Sequence of chain 1.A:
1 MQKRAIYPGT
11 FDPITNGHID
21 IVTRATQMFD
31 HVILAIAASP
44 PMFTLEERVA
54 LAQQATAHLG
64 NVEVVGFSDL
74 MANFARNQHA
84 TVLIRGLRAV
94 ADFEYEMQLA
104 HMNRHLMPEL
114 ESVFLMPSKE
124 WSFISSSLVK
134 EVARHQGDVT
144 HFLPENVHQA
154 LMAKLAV

Sequence of chain 3.A:
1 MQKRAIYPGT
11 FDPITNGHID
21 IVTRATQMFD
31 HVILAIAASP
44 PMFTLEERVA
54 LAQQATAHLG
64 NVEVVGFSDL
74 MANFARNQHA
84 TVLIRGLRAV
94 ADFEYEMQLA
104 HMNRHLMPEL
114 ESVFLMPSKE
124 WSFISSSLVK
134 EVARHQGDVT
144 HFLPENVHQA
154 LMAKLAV

The protein below binds the small molecule below.
Small molecule (SMILES): COc1nnc(-c2ccc(Cl)cc2)c(C)c1C

Binding-site contacts:
Ligand atom N9 contacts residue PHE70 of chain 3.A at 3.9 Å.
Ligand atom C13 contacts residue SER71 of chain 3.A at 3.2 Å.
Ligand atom CL1 contacts residue LEU131 of chain 1.A at 3.8 Å.
Ligand atom C5 contacts residue MET74 of chain 3.A at 3.5 Å (hydrophobic).
Ligand atom C13 contacts residue LEU73 of chain 3.A at 4.3 Å (hydrophobic).
Ligand atom C2 contacts residue MET74 of chain 3.A at 4.3 Å (hydrophobic).
Ligand atom C13 contacts residue ASP72 of chain 3.A at 3.5 Å.
Ligand atom C3 contacts residue ASP72 of chain 3.A at 4.0 Å.
Ligand atom C12 contacts residue ALA37 of chain 3.A at 3.7 Å (hydrophobic).
Ligand atom O15 contacts residue SER39 of chain 3.A at 3.9 Å.
Ligand atom C7 contacts residue ASP72 of chain 3.A at 3.5 Å.
Ligand atom C17 contacts residue ASP72 of chain 3.A at 3.6 Å.
Ligand atom O15 contacts residue PHE70 of chain 3.A at 4.2 Å.
Ligand atom C10 contacts residue LEU102 of chain 3.A at 4.1 Å (hydrophobic).
Ligand atom C3 contacts residue MET74 of chain 3.A at 4.2 Å (hydrophobic).
Ligand atom C14 contacts residue LEU102 of chain 3.A at 3.8 Å (hydrophobic).
Ligand atom C10 contacts residue ASN106 of chain 3.A at 4.2 Å.
Ligand atom C17 contacts residue ALA37 of chain 3.A at 3.5 Å (hydrophobic).
Ligand atom C12 contacts residue ASP72 of chain 3.A at 4.0 Å.
Ligand atom O15 contacts residue ALA38 of chain 3.A at 3.9 Å.
Ligand atom C10 contacts residue LEU73 of chain 3.A at 3.6 Å (hydrophobic).
Ligand atom C2 contacts residue LEU73 of chain 3.A at 4.3 Å (hydrophobic).
Ligand atom C12 contacts residue PHE70 of chain 3.A at 4.1 Å (hydrophobic).
Ligand atom CL1 contacts residue VAL135 of chain 1.A at 3.6 Å.
Ligand atom CL1 contacts residue MET105 of chain 3.A at 4.0 Å.
Ligand atom C14 contacts residue LEU73 of chain 3.A at 4.1 Å (hydrophobic).
Ligand atom C17 contacts residue PHE70 of chain 3.A at 3.0 Å (hydrophobic).
Ligand atom N9 contacts residue ALA37 of chain 3.A at 3.5 Å.
Ligand atom C3 contacts residue LEU73 of chain 3.A at 4.1 Å (hydrophobic).
Ligand atom C17 contacts residue ALA38 of chain 3.A at 3.5 Å (hydrophobic).
Ligand atom C5 contacts residue LEU73 of chain 3.A at 3.7 Å (hydrophobic).
Ligand atom C13 contacts residue HIS138 of chain 1.A at 3.3 Å.
Ligand atom C8 contacts residue HIS138 of chain 1.A at 3.2 Å.
Ligand atom C10 contacts residue MET74 of chain 3.A at 4.2 Å (hydrophobic).
Ligand atom O15 contacts residue ALA37 of chain 3.A at 3.1 Å.
Ligand atom CL1 contacts residue LEU102 of chain 3.A at 3.3 Å.
Ligand atom C8 contacts residue LEU73 of chain 3.A at 3.6 Å (hydrophobic).
Ligand atom C17 contacts residue SER71 of chain 3.A at 3.5 Å.
Ligand atom C1 contacts residue MET74 of chain 3.A at 4.1 Å (hydrophobic).
Ligand atom O15 contacts residue ASP72 of chain 3.A at 4.3 Å.